Binding-site contacts:
Ligand atom C8 contacts residue SER416 of chain 3.A at 4.1 Å.
Ligand atom C8 contacts residue VAL337 of chain 3.A at 4.0 Å (hydrophobic).
Ligand atom O7 contacts residue SER416 of chain 3.A at 4.3 Å.
Ligand atom C4 contacts residue ASN300 of chain 3.A at 4.1 Å.
Ligand atom N2 contacts residue ASN300 of chain 3.A at 2.8 Å (h-bond).
Ligand atom O5 contacts residue ASN300 of chain 3.A at 2.4 Å (h-bond).
Ligand atom O5 contacts residue ARG447 of chain 3.A at 3.0 Å (salt-bridge).
Ligand atom C3 contacts residue ASN300 of chain 3.A at 3.6 Å.
Ligand atom O5 contacts residue VAL449 of chain 3.A at 4.5 Å.
Ligand atom C2 contacts residue GLN298 of chain 3.A at 4.2 Å.
Ligand atom C8 contacts residue SER338 of chain 3.A at 3.6 Å.
Ligand atom C8 contacts residue ASN336 of chain 3.A at 3.3 Å.
Ligand atom O7 contacts residue ASN336 of chain 3.A at 4.2 Å.
Ligand atom C1 contacts residue ASN300 of chain 3.A at 1.4 Å.
Ligand atom O7 contacts residue ASN300 of chain 3.A at 3.6 Å (h-bond).
Ligand atom C7 contacts residue ASN336 of chain 3.A at 4.2 Å.
Ligand atom C1 contacts residue ARG447 of chain 3.A at 4.1 Å.
Ligand atom C3 contacts residue GLN298 of chain 3.A at 3.7 Å.
Ligand atom C5 contacts residue GLN298 of chain 3.A at 4.5 Å.
Ligand atom C6 contacts residue ARG447 of chain 3.A at 3.7 Å.
Ligand atom O6 contacts residue ARG447 of chain 3.A at 3.0 Å (salt-bridge).
Ligand atom C7 contacts residue ASN300 of chain 3.A at 3.4 Å.
Ligand atom C5 contacts residue ASN300 of chain 3.A at 3.7 Å.
Ligand atom C2 contacts residue ASN300 of chain 3.A at 2.3 Å.
Ligand atom C8 contacts residue ASN300 of chain 3.A at 4.3 Å.
Ligand atom C1 contacts residue GLN298 of chain 3.A at 4.1 Å.
Ligand atom C5 contacts residue ARG447 of chain 3.A at 4.0 Å.
Ligand atom N2 contacts residue GLN298 of chain 3.A at 4.0 Å.
Ligand atom O3 contacts residue GLN298 of chain 3.A at 4.4 Å.
Ligand atom C8 contacts residue GLN298 of chain 3.A at 4.0 Å.

Sequence of chain 3.A:
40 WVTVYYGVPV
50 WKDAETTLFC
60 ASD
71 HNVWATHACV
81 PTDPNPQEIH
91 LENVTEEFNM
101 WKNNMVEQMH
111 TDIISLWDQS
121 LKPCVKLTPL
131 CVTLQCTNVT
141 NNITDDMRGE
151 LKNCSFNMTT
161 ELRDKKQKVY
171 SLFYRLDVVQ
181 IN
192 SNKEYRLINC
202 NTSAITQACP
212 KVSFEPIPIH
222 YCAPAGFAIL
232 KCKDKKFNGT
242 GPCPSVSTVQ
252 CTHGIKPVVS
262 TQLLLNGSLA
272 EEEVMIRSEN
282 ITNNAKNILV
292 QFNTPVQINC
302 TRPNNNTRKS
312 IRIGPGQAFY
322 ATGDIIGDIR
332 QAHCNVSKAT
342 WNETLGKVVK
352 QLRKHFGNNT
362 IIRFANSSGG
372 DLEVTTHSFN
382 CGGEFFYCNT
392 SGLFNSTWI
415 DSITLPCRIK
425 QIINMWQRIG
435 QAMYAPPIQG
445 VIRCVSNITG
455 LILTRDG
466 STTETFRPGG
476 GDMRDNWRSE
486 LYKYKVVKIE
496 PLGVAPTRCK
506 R

The protein below binds the small molecule below.
Small molecule (SMILES): CC(=O)N[C@@H]1[C@@H](O)[C@H](O)[C@@H](CO)O[C@H]1O